Binding-site contacts:
Ligand atom O5 contacts residue ASN1095 of chain 1.B at 2.3 Å (h-bond).
Ligand atom O7 contacts residue GLY1096 of chain 1.B at 3.2 Å (h-bond).
Ligand atom C7 contacts residue THR1097 of chain 1.B at 4.3 Å.
Ligand atom N2 contacts residue ASN1095 of chain 1.B at 3.0 Å (h-bond).
Ligand atom C8 contacts residue THR1097 of chain 1.B at 3.6 Å.
Ligand atom C2 contacts residue ASN1095 of chain 1.B at 2.5 Å.
Ligand atom N2 contacts residue HIS1098 of chain 1.B at 3.8 Å.
Ligand atom C1 contacts residue ASN1095 of chain 1.B at 1.4 Å.
Ligand atom C5 contacts residue ASN1095 of chain 1.B at 3.6 Å.
Ligand atom C3 contacts residue ASN1095 of chain 1.B at 3.8 Å.
Ligand atom O7 contacts residue ASN1095 of chain 1.B at 3.4 Å (h-bond).
Ligand atom C7 contacts residue ASN1095 of chain 1.B at 3.5 Å.
Ligand atom C8 contacts residue HIS1098 of chain 1.B at 4.0 Å.
Ligand atom C8 contacts residue GLY1096 of chain 1.B at 3.7 Å.
Ligand atom C4 contacts residue ASN1095 of chain 1.B at 4.2 Å.
Ligand atom C7 contacts residue GLY1096 of chain 1.B at 3.5 Å.
Ligand atom C7 contacts residue HIS1098 of chain 1.B at 4.4 Å.
Ligand atom N2 contacts residue GLY1096 of chain 1.B at 4.1 Å.

Sequence of chain 1.B:
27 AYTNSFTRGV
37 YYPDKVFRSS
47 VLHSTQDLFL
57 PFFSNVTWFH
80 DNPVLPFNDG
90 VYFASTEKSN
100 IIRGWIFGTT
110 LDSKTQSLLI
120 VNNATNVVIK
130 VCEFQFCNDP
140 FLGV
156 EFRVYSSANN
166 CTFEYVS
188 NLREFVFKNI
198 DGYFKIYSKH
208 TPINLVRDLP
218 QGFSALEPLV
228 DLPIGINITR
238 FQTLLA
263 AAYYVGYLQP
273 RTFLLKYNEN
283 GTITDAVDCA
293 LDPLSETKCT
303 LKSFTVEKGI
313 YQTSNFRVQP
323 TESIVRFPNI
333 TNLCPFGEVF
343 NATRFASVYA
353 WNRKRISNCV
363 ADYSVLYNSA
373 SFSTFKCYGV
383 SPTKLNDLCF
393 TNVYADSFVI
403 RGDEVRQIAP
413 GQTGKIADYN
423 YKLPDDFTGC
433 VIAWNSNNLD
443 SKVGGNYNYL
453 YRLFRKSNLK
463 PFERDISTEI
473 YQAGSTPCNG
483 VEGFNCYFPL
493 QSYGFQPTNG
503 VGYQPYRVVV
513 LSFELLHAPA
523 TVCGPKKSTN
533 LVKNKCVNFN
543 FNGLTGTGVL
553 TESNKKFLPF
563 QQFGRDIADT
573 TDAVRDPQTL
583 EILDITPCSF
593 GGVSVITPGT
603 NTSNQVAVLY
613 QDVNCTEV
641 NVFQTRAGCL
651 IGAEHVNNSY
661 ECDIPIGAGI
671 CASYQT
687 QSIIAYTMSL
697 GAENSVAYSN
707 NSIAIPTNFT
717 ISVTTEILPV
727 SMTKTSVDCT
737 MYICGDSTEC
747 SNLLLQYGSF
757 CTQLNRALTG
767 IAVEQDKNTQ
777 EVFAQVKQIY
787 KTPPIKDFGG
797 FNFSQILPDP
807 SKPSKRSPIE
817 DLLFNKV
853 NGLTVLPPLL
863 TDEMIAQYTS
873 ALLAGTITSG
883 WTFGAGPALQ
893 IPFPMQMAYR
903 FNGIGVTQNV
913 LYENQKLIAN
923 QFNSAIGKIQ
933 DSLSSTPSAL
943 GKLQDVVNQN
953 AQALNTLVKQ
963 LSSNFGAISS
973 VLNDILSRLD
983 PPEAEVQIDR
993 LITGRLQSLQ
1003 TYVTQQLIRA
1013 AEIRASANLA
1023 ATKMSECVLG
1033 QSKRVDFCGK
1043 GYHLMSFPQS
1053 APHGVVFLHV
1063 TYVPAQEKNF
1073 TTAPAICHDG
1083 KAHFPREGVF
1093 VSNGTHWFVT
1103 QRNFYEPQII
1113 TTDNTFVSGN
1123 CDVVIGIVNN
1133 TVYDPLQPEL

A protein and the small-molecule ligand that binds it are described below.
Small molecule (SMILES): CC(=O)N[C@@H]1[C@@H](O)[C@H](O)[C@@H](CO)O[C@H]1O